Sequence of chain 1.A:
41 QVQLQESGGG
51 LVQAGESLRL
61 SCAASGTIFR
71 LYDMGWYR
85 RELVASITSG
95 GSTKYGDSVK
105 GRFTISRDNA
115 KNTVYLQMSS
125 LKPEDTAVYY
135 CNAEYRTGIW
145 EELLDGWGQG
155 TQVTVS

The small molecule below binds the protein below.
Small molecule (SMILES): CC[C@H]1CN(c2nc(N)c(C(N)=O)nc2Cl)CCN1C1CCN(Cc2ccc(Cl)cc2)CC1

Sequence of chain 1.B:
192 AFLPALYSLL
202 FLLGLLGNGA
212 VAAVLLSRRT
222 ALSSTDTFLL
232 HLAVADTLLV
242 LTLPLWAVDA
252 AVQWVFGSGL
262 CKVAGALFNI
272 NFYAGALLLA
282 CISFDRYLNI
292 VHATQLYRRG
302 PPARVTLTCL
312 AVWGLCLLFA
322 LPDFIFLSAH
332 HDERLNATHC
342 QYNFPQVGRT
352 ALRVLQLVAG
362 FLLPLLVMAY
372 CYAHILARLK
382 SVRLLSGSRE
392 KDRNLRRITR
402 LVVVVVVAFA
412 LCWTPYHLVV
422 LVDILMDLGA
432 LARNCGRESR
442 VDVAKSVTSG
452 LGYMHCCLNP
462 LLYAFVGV

Binding-site contacts:
Ligand atom C13 contacts residue ALA411 of chain 1.B at 3.9 Å (hydrophobic).
Ligand atom C18 contacts residue MET369 of chain 1.B at 3.8 Å (hydrophobic).
Ligand atom C5 contacts residue TYR373 of chain 1.B at 4.2 Å (hydrophobic).
Ligand atom C14 contacts residue PHE362 of chain 1.B at 3.8 Å (hydrophobic).
Ligand atom N7 contacts residue TRP144 of chain 1.A at 3.1 Å.
Ligand atom C4 contacts residue VAL404 of chain 1.B at 4.4 Å (hydrophobic).
Ligand atom N4 contacts residue VAL404 of chain 1.B at 4.0 Å.
Ligand atom C12 contacts residue ALA411 of chain 1.B at 4.4 Å (hydrophobic).
Ligand atom C5 contacts residue VAL404 of chain 1.B at 3.4 Å (hydrophobic).
Ligand atom N7 contacts residue LEU377 of chain 1.B at 3.1 Å.
Ligand atom C20 contacts residue LEU377 of chain 1.B at 3.4 Å (hydrophobic).
Ligand atom N1 contacts residue VAL404 of chain 1.B at 3.8 Å.
Ligand atom C14 contacts residue ALA411 of chain 1.B at 3.9 Å (hydrophobic).
Ligand atom CL1 contacts residue PHE410 of chain 1.B at 3.4 Å.
Ligand atom C4 contacts residue VAL408 of chain 1.B at 4.0 Å (hydrophobic).
Ligand atom C18 contacts residue ALA411 of chain 1.B at 4.2 Å (hydrophobic).
Ligand atom O1 contacts residue ILE143 of chain 1.A at 3.5 Å.
Ligand atom CL1 contacts residue PHE273 of chain 1.B at 4.4 Å.
Ligand atom O1 contacts residue TRP144 of chain 1.A at 4.3 Å.
Ligand atom C6 contacts residue TYR373 of chain 1.B at 3.8 Å (hydrophobic).
Ligand atom O1 contacts residue LEU377 of chain 1.B at 4.3 Å.
Ligand atom C12 contacts residue LEU366 of chain 1.B at 3.5 Å (hydrophobic).
Ligand atom C21 contacts residue LEU377 of chain 1.B at 4.0 Å (hydrophobic).
Ligand atom CL1 contacts residue ALA277 of chain 1.B at 4.4 Å.
Ligand atom N4 contacts residue LEU377 of chain 1.B at 3.5 Å.
Ligand atom C8 contacts residue TYR373 of chain 1.B at 3.8 Å (hydrophobic).
Ligand atom C15 contacts residue ALA411 of chain 1.B at 4.2 Å (hydrophobic).
Ligand atom C6 contacts residue VAL404 of chain 1.B at 3.8 Å (hydrophobic).
Ligand atom N7 contacts residue ILE143 of chain 1.A at 4.2 Å.
Ligand atom C19 contacts residue LEU377 of chain 1.B at 4.2 Å (hydrophobic).
Ligand atom C14 contacts residue LEU366 of chain 1.B at 3.6 Å (hydrophobic).
Ligand atom C18 contacts residue LEU366 of chain 1.B at 4.4 Å (hydrophobic).
Ligand atom C16 contacts residue PHE362 of chain 1.B at 4.3 Å (hydrophobic).
Ligand atom C13 contacts residue LEU366 of chain 1.B at 3.6 Å (hydrophobic).
Ligand atom C9 contacts residue MET369 of chain 1.B at 4.3 Å (hydrophobic).
Ligand atom C16 contacts residue MET369 of chain 1.B at 4.4 Å (hydrophobic).
Ligand atom C20 contacts residue TRP144 of chain 1.A at 4.0 Å (hydrophobic).
Ligand atom C17 contacts residue MET369 of chain 1.B at 3.5 Å (hydrophobic).
Ligand atom C15 contacts residue PHE362 of chain 1.B at 3.2 Å (hydrophobic).
Ligand atom C19 contacts residue VAL404 of chain 1.B at 4.2 Å (hydrophobic).